This protein binds this small molecule.
Small molecule (SMILES): OC[C@H]1O[C@H](O)[C@@H](O)[C@@H](O)[C@@H]1O

Sequence of chain 1.A:
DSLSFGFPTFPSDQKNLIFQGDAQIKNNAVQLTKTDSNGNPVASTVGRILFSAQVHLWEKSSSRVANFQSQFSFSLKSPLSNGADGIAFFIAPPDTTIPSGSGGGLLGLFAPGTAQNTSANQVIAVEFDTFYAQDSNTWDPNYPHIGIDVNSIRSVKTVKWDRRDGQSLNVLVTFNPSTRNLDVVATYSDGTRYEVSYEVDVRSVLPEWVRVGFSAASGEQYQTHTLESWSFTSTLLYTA

Binding-site contacts:
Ligand atom O4 contacts residue GLY105 of chain 1.A at 4.2 Å.
Ligand atom O6 contacts residue GLY220 of chain 1.A at 2.9 Å (h-bond).
Ligand atom C3 contacts residue GLY106 of chain 1.A at 4.0 Å.
Ligand atom O6 contacts residue SER219 of chain 1.A at 4.1 Å.
Ligand atom C5 contacts residue ASP86 of chain 1.A at 4.0 Å.
Ligand atom O5 contacts residue GLU221 of chain 1.A at 2.8 Å (salt-bridge).
Ligand atom O5 contacts residue GLY220 of chain 1.A at 3.6 Å.
Ligand atom C6 contacts residue GLU221 of chain 1.A at 3.7 Å.
Ligand atom C5 contacts residue PHE132 of chain 1.A at 4.0 Å (hydrophobic).
Ligand atom C5 contacts residue GLY220 of chain 1.A at 4.2 Å.
Ligand atom O3 contacts residue GLY105 of chain 1.A at 3.4 Å.
Ligand atom O4 contacts residue PHE132 of chain 1.A at 3.6 Å.
Ligand atom O3 contacts residue GLY106 of chain 1.A at 2.9 Å (h-bond).
Ligand atom O6 contacts residue ALA85 of chain 1.A at 3.7 Å.
Ligand atom O2 contacts residue GLY105 of chain 1.A at 3.7 Å.
Ligand atom C4 contacts residue SER137 of chain 1.A at 4.0 Å.
Ligand atom C6 contacts residue ASP86 of chain 1.A at 3.6 Å.
Ligand atom O4 contacts residue SER137 of chain 1.A at 3.6 Å.
Ligand atom C3 contacts residue GLY105 of chain 1.A at 4.1 Å.
Ligand atom O4 contacts residue ASP86 of chain 1.A at 2.5 Å (salt-bridge).
Ligand atom O6 contacts residue GLU221 of chain 1.A at 3.1 Å (salt-bridge).
Ligand atom O2 contacts residue GLY220 of chain 1.A at 3.5 Å.
Ligand atom O6 contacts residue GLN222 of chain 1.A at 3.0 Å (h-bond).
Ligand atom C6 contacts residue ALA85 of chain 1.A at 4.0 Å (hydrophobic).
Ligand atom C1 contacts residue GLU221 of chain 1.A at 3.7 Å.
Ligand atom C6 contacts residue GLY220 of chain 1.A at 4.2 Å.
Ligand atom O5 contacts residue GLN222 of chain 1.A at 4.1 Å.
Ligand atom O1 contacts residue SER137 of chain 1.A at 3.8 Å.
Ligand atom O2 contacts residue GLU221 of chain 1.A at 4.2 Å.
Ligand atom C4 contacts residue ASP86 of chain 1.A at 3.3 Å.
Ligand atom C5 contacts residue SER137 of chain 1.A at 4.1 Å.
Ligand atom C6 contacts residue PHE132 of chain 1.A at 3.9 Å (hydrophobic).
Ligand atom O4 contacts residue GLY106 of chain 1.A at 3.5 Å (h-bond).
Ligand atom O6 contacts residue ASP86 of chain 1.A at 2.8 Å (salt-bridge).
Ligand atom C4 contacts residue GLY220 of chain 1.A at 4.3 Å.
Ligand atom C4 contacts residue GLY106 of chain 1.A at 3.9 Å.
Ligand atom C5 contacts residue GLU221 of chain 1.A at 3.8 Å.
Ligand atom C6 contacts residue GLN222 of chain 1.A at 3.5 Å.
Ligand atom C4 contacts residue GLY105 of chain 1.A at 3.9 Å.
Ligand atom C3 contacts residue SER137 of chain 1.A at 3.7 Å.